Sequence of chain 1.A:
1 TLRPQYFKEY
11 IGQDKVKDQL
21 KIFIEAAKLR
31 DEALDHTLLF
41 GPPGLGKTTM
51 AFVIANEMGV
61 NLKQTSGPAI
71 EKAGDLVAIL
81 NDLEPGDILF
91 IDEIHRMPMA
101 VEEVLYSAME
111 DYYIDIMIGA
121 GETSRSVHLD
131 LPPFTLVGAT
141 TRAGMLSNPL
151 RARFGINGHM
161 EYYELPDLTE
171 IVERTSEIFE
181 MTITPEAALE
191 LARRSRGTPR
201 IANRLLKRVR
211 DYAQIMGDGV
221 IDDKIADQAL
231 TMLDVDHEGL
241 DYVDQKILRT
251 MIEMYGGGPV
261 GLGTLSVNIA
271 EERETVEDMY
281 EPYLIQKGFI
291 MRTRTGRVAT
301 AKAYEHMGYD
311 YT

This protein binds this small molecule.
Small molecule (SMILES): Nc1ncnc2c1ncn2[C@@H]1O[C@H](COP(=O)(O)OP(=O)(O)OP(O)(O)=S)[C@@H](O)[C@H]1O

Sequence of chain 1.F:
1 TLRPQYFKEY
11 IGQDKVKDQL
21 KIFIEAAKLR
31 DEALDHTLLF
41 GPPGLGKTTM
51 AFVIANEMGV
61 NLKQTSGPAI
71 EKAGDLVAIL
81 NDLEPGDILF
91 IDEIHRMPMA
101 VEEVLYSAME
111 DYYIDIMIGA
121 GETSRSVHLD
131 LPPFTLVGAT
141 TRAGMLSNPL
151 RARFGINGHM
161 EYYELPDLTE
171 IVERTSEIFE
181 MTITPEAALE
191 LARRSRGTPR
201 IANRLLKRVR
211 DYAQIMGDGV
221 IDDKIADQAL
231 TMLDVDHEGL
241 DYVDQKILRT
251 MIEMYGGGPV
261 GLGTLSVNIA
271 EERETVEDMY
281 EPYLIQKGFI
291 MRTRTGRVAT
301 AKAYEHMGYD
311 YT

Binding-site contacts:
Ligand atom O1A contacts residue LYS47 of chain 1.A at 3.6 Å.
Ligand atom O3G contacts residue ARG153 of chain 1.F at 3.6 Å.
Ligand atom C5' contacts residue GLU110 of chain 1.F at 3.8 Å.
Ligand atom O2' contacts residue LEU2 of chain 1.A at 3.6 Å.
Ligand atom O2A contacts residue MG1 of chain 1.K at 3.8 Å.
Ligand atom N6 contacts residue TYR10 of chain 1.A at 3.6 Å.
Ligand atom O3A contacts residue GLY44 of chain 1.A at 3.5 Å.
Ligand atom C8 contacts residue GLY46 of chain 1.A at 3.7 Å.
Ligand atom O2G contacts residue THR48 of chain 1.A at 3.6 Å.
Ligand atom O2G contacts residue MG1 of chain 1.K at 1.9 Å.
Ligand atom O2B contacts residue MG1 of chain 1.K at 1.9 Å.
Ligand atom N7 contacts residue LEU45 of chain 1.A at 3.6 Å.
Ligand atom N7 contacts residue GLY46 of chain 1.A at 3.7 Å.
Ligand atom O3B contacts residue GLY44 of chain 1.A at 3.1 Å (h-bond).
Ligand atom O1B contacts residue THR48 of chain 1.A at 3.6 Å.
Ligand atom S1G contacts residue THR141 of chain 1.A at 3.5 Å (h-bond).
Ligand atom S1G contacts residue LYS47 of chain 1.A at 2.7 Å (salt-bridge).
Ligand atom O3G contacts residue ARG200 of chain 1.A at 3.7 Å.
Ligand atom PG contacts residue MG1 of chain 1.K at 3.3 Å.
Ligand atom O3A contacts residue GLY46 of chain 1.A at 3.5 Å (h-bond).
Ligand atom O1A contacts residue GLY46 of chain 1.A at 3.3 Å.
Ligand atom O3B contacts residue MG1 of chain 1.K at 3.6 Å.
Ligand atom C2 contacts residue PRO4 of chain 1.A at 3.6 Å (hydrophobic).
Ligand atom N6 contacts residue ILE11 of chain 1.A at 2.9 Å (h-bond).
Ligand atom O2B contacts residue THR48 of chain 1.A at 2.9 Å (h-bond).
Ligand atom O1A contacts residue THR48 of chain 1.A at 3.5 Å (h-bond).
Ligand atom O1A contacts residue ARG3 of chain 1.A at 3.5 Å (salt-bridge).
Ligand atom O2A contacts residue ARG200 of chain 1.A at 3.7 Å.
Ligand atom O1B contacts residue GLY46 of chain 1.A at 3.5 Å (h-bond).
Ligand atom N6 contacts residue TYR163 of chain 1.A at 3.5 Å (h-bond).
Ligand atom O2A contacts residue GLU110 of chain 1.F at 3.8 Å.
Ligand atom N1 contacts residue PRO4 of chain 1.A at 3.7 Å.
Ligand atom O3B contacts residue ARG200 of chain 1.A at 3.5 Å (salt-bridge).
Ligand atom O1B contacts residue LYS47 of chain 1.A at 2.8 Å (salt-bridge).
Ligand atom N7 contacts residue TYR163 of chain 1.A at 3.7 Å.
Ligand atom O2' contacts residue ARG3 of chain 1.A at 3.6 Å.
Ligand atom PB contacts residue MG1 of chain 1.K at 3.2 Å.
Ligand atom O2A contacts residue ARG3 of chain 1.A at 3.3 Å (salt-bridge).
Ligand atom C2' contacts residue THR49 of chain 1.A at 3.6 Å.
Ligand atom O1A contacts residue THR49 of chain 1.A at 2.9 Å (h-bond).